Sequence of chain 1.U:
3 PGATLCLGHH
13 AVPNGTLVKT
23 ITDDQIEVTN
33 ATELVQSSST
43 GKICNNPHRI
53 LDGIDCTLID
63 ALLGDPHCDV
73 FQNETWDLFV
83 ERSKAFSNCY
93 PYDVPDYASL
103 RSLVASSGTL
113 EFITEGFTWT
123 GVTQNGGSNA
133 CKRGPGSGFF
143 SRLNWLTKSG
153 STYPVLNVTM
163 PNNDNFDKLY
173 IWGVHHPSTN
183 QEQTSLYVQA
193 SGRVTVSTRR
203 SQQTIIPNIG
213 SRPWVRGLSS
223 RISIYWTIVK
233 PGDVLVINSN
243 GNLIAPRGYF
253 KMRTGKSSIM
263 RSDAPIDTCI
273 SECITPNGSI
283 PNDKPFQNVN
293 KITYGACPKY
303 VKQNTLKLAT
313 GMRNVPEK

Sequence of chain 1.V:
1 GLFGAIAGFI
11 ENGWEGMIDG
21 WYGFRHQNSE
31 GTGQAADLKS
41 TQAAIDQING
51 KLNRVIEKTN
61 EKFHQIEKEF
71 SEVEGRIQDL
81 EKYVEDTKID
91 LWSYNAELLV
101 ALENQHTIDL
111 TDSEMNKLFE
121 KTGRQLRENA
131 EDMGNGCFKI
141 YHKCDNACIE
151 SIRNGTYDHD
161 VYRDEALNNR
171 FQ

A protein and the small-molecule ligand that binds it are described below.
Small molecule (SMILES): CC(=O)N[C@H]1[C@H](O[C@H]2[C@H](O)[C@@H](NC(C)=O)CO[C@@H]2CO)O[C@H](CO)[C@@H](O)[C@@H]1O

Binding-site contacts:
Ligand atom C8 contacts residue VAL291 of chain 1.U at 4.1 Å (hydrophobic).
Ligand atom C8 contacts residue SER39 of chain 1.U at 3.6 Å.
Ligand atom N2 contacts residue ASN279 of chain 1.U at 2.8 Å (h-bond).
Ligand atom C2 contacts residue ASN279 of chain 1.U at 2.4 Å.
Ligand atom C3 contacts residue VAL291 of chain 1.U at 4.2 Å (hydrophobic).
Ligand atom O5 contacts residue ASN292 of chain 1.U at 3.7 Å.
Ligand atom C8 contacts residue GLU69 of chain 1.V at 3.5 Å.
Ligand atom O5 contacts residue ASN279 of chain 1.U at 2.4 Å (h-bond).
Ligand atom C8 contacts residue LYS293 of chain 1.U at 3.9 Å.
Ligand atom C5 contacts residue ASN292 of chain 1.U at 3.8 Å.
Ligand atom C4 contacts residue ASN279 of chain 1.U at 4.2 Å.
Ligand atom C5 contacts residue ASN279 of chain 1.U at 3.6 Å.
Ligand atom O5 contacts residue VAL291 of chain 1.U at 4.5 Å.
Ligand atom C1 contacts residue VAL291 of chain 1.U at 3.5 Å (hydrophobic).
Ligand atom N2 contacts residue VAL291 of chain 1.U at 3.5 Å (h-bond).
Ligand atom C2 contacts residue VAL291 of chain 1.U at 3.9 Å (hydrophobic).
Ligand atom O7 contacts residue LYS293 of chain 1.U at 4.2 Å.
Ligand atom C5 contacts residue VAL291 of chain 1.U at 4.5 Å (hydrophobic).
Ligand atom C6 contacts residue GLU69 of chain 1.V at 4.4 Å.
Ligand atom C7 contacts residue VAL291 of chain 1.U at 4.2 Å (hydrophobic).
Ligand atom O7 contacts residue ASN279 of chain 1.U at 2.7 Å (h-bond).
Ligand atom C8 contacts residue ASN279 of chain 1.U at 4.3 Å.
Ligand atom C6 contacts residue ASN292 of chain 1.U at 4.0 Å.
Ligand atom C7 contacts residue ASN279 of chain 1.U at 3.0 Å.
Ligand atom C3 contacts residue ASN279 of chain 1.U at 3.8 Å.
Ligand atom C1 contacts residue ASN292 of chain 1.U at 4.1 Å.
Ligand atom C1 contacts residue ASN279 of chain 1.U at 1.4 Å.